Binding-site contacts:
Ligand atom C8 contacts residue ILE344 of chain 6.A at 4.1 Å (hydrophobic).
Ligand atom O7 contacts residue ASN341 of chain 6.A at 3.0 Å (h-bond).
Ligand atom C1 contacts residue GLY336 of chain 6.A at 4.2 Å.
Ligand atom C5 contacts residue ASN341 of chain 6.A at 4.4 Å.
Ligand atom C4 contacts residue ASN341 of chain 6.A at 4.2 Å.
Ligand atom O5 contacts residue SER338 of chain 6.A at 3.4 Å.
Ligand atom C5 contacts residue SER338 of chain 6.A at 3.9 Å.
Ligand atom N2 contacts residue ASN341 of chain 6.A at 2.9 Å (h-bond).
Ligand atom C5 contacts residue ASN341 of chain 6.A at 3.6 Å.
Ligand atom O4 contacts residue GLY336 of chain 6.A at 4.1 Å.
Ligand atom O5 contacts residue SER338 of chain 6.A at 4.2 Å.
Ligand atom C7 contacts residue GLY336 of chain 6.A at 4.4 Å.
Ligand atom C6 contacts residue SER338 of chain 6.A at 3.9 Å.
Ligand atom C2 contacts residue ASN341 of chain 6.A at 2.4 Å.
Ligand atom C8 contacts residue SER343 of chain 6.A at 4.4 Å.
Ligand atom C5 contacts residue PHE337 of chain 6.A at 4.1 Å (hydrophobic).
Ligand atom C5 contacts residue GLY336 of chain 6.A at 4.4 Å.
Ligand atom C6 contacts residue SER338 of chain 6.A at 3.7 Å.
Ligand atom O7 contacts residue PRO335 of chain 6.A at 4.0 Å.
Ligand atom C3 contacts residue GLY336 of chain 6.A at 4.1 Å.
Ligand atom C2 contacts residue GLY336 of chain 6.A at 4.5 Å.
Ligand atom C3 contacts residue ASN341 of chain 6.A at 3.8 Å.
Ligand atom C7 contacts residue ASN341 of chain 6.A at 3.2 Å.
Ligand atom O7 contacts residue GLY336 of chain 6.A at 3.2 Å (h-bond).
Ligand atom C8 contacts residue ASN342 of chain 6.A at 3.7 Å.
Ligand atom C8 contacts residue ASN341 of chain 6.A at 4.4 Å.
Ligand atom C1 contacts residue ASN341 of chain 6.A at 1.4 Å.
Ligand atom O6 contacts residue GLU349 of chain 6.A at 4.3 Å.
Ligand atom C1 contacts residue SER338 of chain 6.A at 3.9 Å.
Ligand atom N2 contacts residue GLY336 of chain 6.A at 4.3 Å.
Ligand atom C6 contacts residue ASP340 of chain 6.A at 4.3 Å.
Ligand atom O5 contacts residue ASN341 of chain 6.A at 2.4 Å (h-bond).
Ligand atom C6 contacts residue PHE337 of chain 6.A at 4.1 Å (hydrophobic).
Ligand atom C6 contacts residue ASN341 of chain 6.A at 4.1 Å.

This small molecule binds to this protein.
Small molecule (SMILES): CC(=O)N[C@H]1[C@H](O[C@H]2[C@H](O)[C@@H](NC(C)=O)CO[C@@H]2CO[C@@H]2O[C@@H](C)[C@@H](O)[C@@H](O)[C@@H]2O)O[C@H](CO)[C@@H](O)[C@@H]1O

Sequence of chain 6.A:
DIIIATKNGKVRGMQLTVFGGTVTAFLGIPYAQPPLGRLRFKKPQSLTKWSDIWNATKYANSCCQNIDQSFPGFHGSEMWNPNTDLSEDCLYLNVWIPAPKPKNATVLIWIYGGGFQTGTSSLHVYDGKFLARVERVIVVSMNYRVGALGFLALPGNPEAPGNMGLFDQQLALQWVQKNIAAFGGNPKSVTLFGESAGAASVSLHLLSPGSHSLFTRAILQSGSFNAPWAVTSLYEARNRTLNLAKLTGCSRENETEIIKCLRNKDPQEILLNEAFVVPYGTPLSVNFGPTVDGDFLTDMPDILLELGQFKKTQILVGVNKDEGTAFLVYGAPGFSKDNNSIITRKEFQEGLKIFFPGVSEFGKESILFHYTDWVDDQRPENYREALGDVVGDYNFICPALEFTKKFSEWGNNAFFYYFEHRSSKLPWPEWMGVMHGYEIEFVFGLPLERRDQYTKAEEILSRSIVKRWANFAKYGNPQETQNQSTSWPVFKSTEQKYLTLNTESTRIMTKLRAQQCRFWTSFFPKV